Sequence of chain 1.A:
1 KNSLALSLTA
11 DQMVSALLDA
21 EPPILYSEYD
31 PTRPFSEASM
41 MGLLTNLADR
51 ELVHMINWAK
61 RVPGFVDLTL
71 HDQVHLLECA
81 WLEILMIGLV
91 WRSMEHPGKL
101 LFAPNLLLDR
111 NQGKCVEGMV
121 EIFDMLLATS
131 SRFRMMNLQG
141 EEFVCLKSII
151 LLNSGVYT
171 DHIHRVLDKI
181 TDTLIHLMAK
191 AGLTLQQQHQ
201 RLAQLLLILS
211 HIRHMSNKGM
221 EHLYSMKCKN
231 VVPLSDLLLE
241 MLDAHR

Binding-site contacts:
Ligand atom O01 contacts residue ARG92 of chain 1.A at 2.9 Å (salt-bridge).
Ligand atom C08 contacts residue PHE102 of chain 1.A at 3.6 Å (hydrophobic).
Ligand atom C23 contacts residue MET226 of chain 1.A at 3.9 Å (hydrophobic).
Ligand atom C09 contacts residue LEU126 of chain 1.A at 3.4 Å (hydrophobic).
Ligand atom C24 contacts residue LEU223 of chain 1.A at 3.8 Å (hydrophobic).
Ligand atom C02 contacts residue GLU51 of chain 1.A at 3.1 Å.
Ligand atom C21 contacts residue LEU238 of chain 1.A at 3.9 Å (hydrophobic).
Ligand atom C19 contacts residue LEU82 of chain 1.A at 3.7 Å (hydrophobic).
Ligand atom C24 contacts residue LEU44 of chain 1.A at 3.8 Å (hydrophobic).
Ligand atom C23 contacts residue THR45 of chain 1.A at 2.9 Å.
Ligand atom F15 contacts residue GLY219 of chain 1.A at 3.8 Å.
Ligand atom C03 contacts residue LEU89 of chain 1.A at 3.8 Å (hydrophobic).
Ligand atom C10 contacts residue MET119 of chain 1.A at 3.3 Å (hydrophobic).
Ligand atom O27 contacts residue ALA48 of chain 1.A at 3.5 Å.
Ligand atom C12 contacts residue HIS222 of chain 1.A at 3.8 Å.
Ligand atom F15 contacts residue HIS222 of chain 1.A at 3.3 Å.
Ligand atom C09 contacts residue PHE123 of chain 1.A at 3.8 Å (hydrophobic).
Ligand atom C10 contacts residue ILE122 of chain 1.A at 3.7 Å (hydrophobic).
Ligand atom O01 contacts residue GLU51 of chain 1.A at 2.3 Å (salt-bridge).
Ligand atom F13 contacts residue LEU223 of chain 1.A at 3.5 Å.
Ligand atom C25 contacts residue LEU44 of chain 1.A at 3.8 Å (hydrophobic).
Ligand atom C23 contacts residue LEU223 of chain 1.A at 3.8 Å (hydrophobic).
Ligand atom F14 contacts residue LEU223 of chain 1.A at 3.4 Å.
Ligand atom O27 contacts residue LEU44 of chain 1.A at 2.8 Å (h-bond).
Ligand atom F15 contacts residue ILE122 of chain 1.A at 3.3 Å.
Ligand atom C22 contacts residue LEU238 of chain 1.A at 3.9 Å (hydrophobic).
Ligand atom F13 contacts residue GLY219 of chain 1.A at 3.0 Å.
Ligand atom F14 contacts residue HIS222 of chain 1.A at 3.2 Å.
Ligand atom F15 contacts residue MET119 of chain 1.A at 3.4 Å.
Ligand atom N17 contacts residue LEU223 of chain 1.A at 3.8 Å.
Ligand atom C12 contacts residue MET119 of chain 1.A at 3.9 Å (hydrophobic).
Ligand atom C21 contacts residue LEU223 of chain 1.A at 3.8 Å (hydrophobic).
Ligand atom C20 contacts residue ALA48 of chain 1.A at 3.8 Å (hydrophobic).
Ligand atom C28 contacts residue GLU51 of chain 1.A at 3.3 Å.
Ligand atom F14 contacts residue MET119 of chain 1.A at 3.5 Å.
Ligand atom C22 contacts residue LEU223 of chain 1.A at 3.8 Å (hydrophobic).
Ligand atom C24 contacts residue MET41 of chain 1.A at 3.5 Å (hydrophobic).
Ligand atom C03 contacts residue LEU85 of chain 1.A at 3.3 Å (hydrophobic).
Ligand atom N18 contacts residue LEU82 of chain 1.A at 3.8 Å.
Ligand atom C24 contacts residue THR45 of chain 1.A at 3.2 Å.

This small molecule binds to this protein.
Small molecule (SMILES): Oc1ccc(-c2c3cccc(C(F)(F)F)c3nn2Cc2ccccc2)c(O)c1